A protein and the small-molecule ligand that binds it are described below.
Small molecule (SMILES): C[C@@H](O)[C@@H](C)O

Sequence of chain 2.C:
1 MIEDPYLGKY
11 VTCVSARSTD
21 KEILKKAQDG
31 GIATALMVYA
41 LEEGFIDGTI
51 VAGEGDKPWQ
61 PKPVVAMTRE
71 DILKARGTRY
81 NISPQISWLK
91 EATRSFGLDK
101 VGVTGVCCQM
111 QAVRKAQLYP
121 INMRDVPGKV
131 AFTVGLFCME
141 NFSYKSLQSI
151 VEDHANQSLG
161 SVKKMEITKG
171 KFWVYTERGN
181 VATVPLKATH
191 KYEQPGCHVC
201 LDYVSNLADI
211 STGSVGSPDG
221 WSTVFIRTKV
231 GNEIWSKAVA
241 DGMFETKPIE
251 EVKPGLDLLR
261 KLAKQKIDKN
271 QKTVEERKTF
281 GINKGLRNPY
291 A

Binding-site contacts:
Ligand atom C3 contacts residue TRP59 of chain 2.C at 3.5 Å (hydrophobic).
Ligand atom C2 contacts residue GLU54 of chain 2.C at 4.1 Å.
Ligand atom C4 contacts residue TRP59 of chain 2.C at 4.2 Å (hydrophobic).
Ligand atom O6 contacts residue TRP59 of chain 2.C at 3.9 Å.
Ligand atom C4 contacts residue GLU54 of chain 2.C at 4.5 Å.
Ligand atom O5 contacts residue GLU54 of chain 2.C at 3.5 Å.
Ligand atom C2 contacts residue TRP59 of chain 2.C at 4.1 Å (hydrophobic).
Ligand atom C2 contacts residue ARG79 of chain 2.C at 4.1 Å.
Ligand atom O5 contacts residue ARG79 of chain 2.C at 4.0 Å.
Ligand atom C1 contacts residue GLU54 of chain 2.C at 3.5 Å.
Ligand atom C1 contacts residue TRP59 of chain 2.C at 3.5 Å (hydrophobic).